Sequence of chain 1.B:
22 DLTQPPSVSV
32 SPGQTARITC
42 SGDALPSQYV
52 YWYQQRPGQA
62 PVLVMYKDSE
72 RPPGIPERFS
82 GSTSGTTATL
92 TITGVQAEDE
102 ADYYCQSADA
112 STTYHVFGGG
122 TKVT

Sequence of chain 1.A:
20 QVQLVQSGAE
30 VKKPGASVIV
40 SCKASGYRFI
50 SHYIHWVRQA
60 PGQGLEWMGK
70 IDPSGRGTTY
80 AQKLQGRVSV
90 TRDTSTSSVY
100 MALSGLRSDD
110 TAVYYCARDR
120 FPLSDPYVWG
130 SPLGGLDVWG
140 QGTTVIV

Sequence of chain 1.C:
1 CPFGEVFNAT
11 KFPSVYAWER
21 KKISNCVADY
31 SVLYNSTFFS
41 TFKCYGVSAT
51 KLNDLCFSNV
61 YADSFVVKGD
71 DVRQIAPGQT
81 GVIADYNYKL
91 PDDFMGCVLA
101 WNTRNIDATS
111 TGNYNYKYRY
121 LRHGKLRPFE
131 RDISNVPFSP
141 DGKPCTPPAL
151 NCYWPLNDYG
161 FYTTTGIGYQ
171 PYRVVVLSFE

A small-molecule ligand and the protein it binds are described below.
Small molecule (SMILES): CC(=O)N[C@H]1[C@H](O[C@H]2[C@H](O)[C@@H](NC(C)=O)CO[C@@H]2CO[C@@H]2O[C@@H](C)[C@@H](O)[C@@H](O)[C@@H]2O)O[C@H](CO)[C@@H](O[C@@H]2O[C@H](CO)[C@@H](O)[C@H](O)[C@@H]2O)[C@@H]1O

Binding-site contacts:
Ligand atom C4 contacts residue THR78 of chain 1.A at 3.6 Å.
Ligand atom O3 contacts residue THR114 of chain 1.B at 3.3 Å.
Ligand atom C4 contacts residue THR77 of chain 1.A at 4.2 Å.
Ligand atom O2 contacts residue THR114 of chain 1.B at 3.7 Å.
Ligand atom N2 contacts residue ASN8 of chain 1.C at 2.8 Å (h-bond).
Ligand atom C2 contacts residue THR114 of chain 1.B at 4.2 Å.
Ligand atom N2 contacts residue TRP128 of chain 1.A at 3.3 Å.
Ligand atom C6 contacts residue TYR126 of chain 1.A at 3.5 Å (hydrophobic).
Ligand atom O6 contacts residue TYR126 of chain 1.A at 4.0 Å.
Ligand atom C8 contacts residue VAL32 of chain 1.C at 3.9 Å (hydrophobic).
Ligand atom O7 contacts residue TYR126 of chain 1.A at 4.1 Å.
Ligand atom C8 contacts residue ARG75 of chain 1.A at 3.8 Å.
Ligand atom O5 contacts residue ASN8 of chain 1.C at 2.4 Å (h-bond).
Ligand atom O7 contacts residue GLY4 of chain 1.C at 3.9 Å.
Ligand atom C2 contacts residue TRP128 of chain 1.A at 4.2 Å (hydrophobic).
Ligand atom C3 contacts residue ARG75 of chain 1.A at 4.0 Å.
Ligand atom O3 contacts residue ARG75 of chain 1.A at 3.7 Å.
Ligand atom O3 contacts residue THR78 of chain 1.A at 4.0 Å.
Ligand atom C1 contacts residue ASN8 of chain 1.C at 1.4 Å.
Ligand atom O5 contacts residue TYR52 of chain 1.A at 3.6 Å (h-bond).
Ligand atom C1 contacts residue TRP128 of chain 1.A at 3.5 Å (hydrophobic).
Ligand atom C5 contacts residue TYR126 of chain 1.A at 3.9 Å (hydrophobic).
Ligand atom C2 contacts residue ASN8 of chain 1.C at 2.4 Å.
Ligand atom C6 contacts residue GLY76 of chain 1.A at 4.1 Å.
Ligand atom O7 contacts residue ASN8 of chain 1.C at 3.6 Å (h-bond).
Ligand atom C3 contacts residue THR114 of chain 1.B at 3.7 Å.
Ligand atom O5 contacts residue TYR126 of chain 1.A at 4.2 Å.
Ligand atom C5 contacts residue ASN8 of chain 1.C at 3.7 Å.
Ligand atom C5 contacts residue TYR52 of chain 1.A at 4.1 Å (hydrophobic).
Ligand atom C6 contacts residue ARG75 of chain 1.A at 3.4 Å.
Ligand atom C7 contacts residue ASN8 of chain 1.C at 3.4 Å.
Ligand atom C8 contacts residue TRP128 of chain 1.A at 3.6 Å (hydrophobic).
Ligand atom C8 contacts residue TYR126 of chain 1.A at 3.8 Å (hydrophobic).
Ligand atom C7 contacts residue TRP128 of chain 1.A at 3.9 Å (hydrophobic).
Ligand atom C8 contacts residue PHE3 of chain 1.C at 3.6 Å (hydrophobic).
Ligand atom C7 contacts residue GLY4 of chain 1.C at 4.2 Å.
Ligand atom C3 contacts residue THR78 of chain 1.A at 3.7 Å.
Ligand atom O2 contacts residue THR113 of chain 1.B at 3.6 Å (h-bond).
Ligand atom C8 contacts residue GLY4 of chain 1.C at 3.9 Å.
Ligand atom C3 contacts residue ASN8 of chain 1.C at 3.8 Å.